Binding-site contacts:
Ligand atom O3 contacts residue GLN164 of chain 1.C at 3.5 Å (h-bond).
Ligand atom C3 contacts residue ASN116 of chain 1.C at 3.9 Å.
Ligand atom O2 contacts residue GLN164 of chain 1.C at 2.9 Å (h-bond).
Ligand atom O7 contacts residue TYR112 of chain 1.C at 3.6 Å.
Ligand atom C6 contacts residue TYR185 of chain 1.C at 3.9 Å (hydrophobic).
Ligand atom O4 contacts residue ALA161 of chain 1.C at 3.7 Å.
Ligand atom O3 contacts residue ASN116 of chain 1.C at 3.1 Å (h-bond).
Ligand atom C1 contacts residue CYS140 of chain 1.C at 3.9 Å (hydrophobic).
Ligand atom O4 contacts residue ASN116 of chain 1.C at 3.5 Å (h-bond).
Ligand atom C4 contacts residue ASP163 of chain 1.C at 3.7 Å.
Ligand atom C8 contacts residue ASP92 of chain 1.C at 3.6 Å.
Ligand atom C8 contacts residue ASN114 of chain 1.C at 3.8 Å.
Ligand atom O3 contacts residue ASN114 of chain 1.C at 2.9 Å (h-bond).
Ligand atom O5 contacts residue ASN116 of chain 1.C at 3.1 Å (h-bond).
Ligand atom C1 contacts residue ASN116 of chain 1.C at 3.7 Å.
Ligand atom C8 contacts residue SER68 of chain 1.C at 3.9 Å.
Ligand atom O3 contacts residue PHE187 of chain 1.C at 3.7 Å.
Ligand atom O3 contacts residue ASP163 of chain 1.C at 2.7 Å (salt-bridge).
Ligand atom N2 contacts residue ASN114 of chain 1.C at 3.6 Å (h-bond).
Ligand atom C8 contacts residue TYR112 of chain 1.C at 3.8 Å (hydrophobic).
Ligand atom C7 contacts residue ASN114 of chain 1.C at 3.7 Å.
Ligand atom C2 contacts residue GLN164 of chain 1.C at 3.8 Å.
Ligand atom C7 contacts residue ASP92 of chain 1.C at 3.7 Å.
Ligand atom O5 contacts residue THR117 of chain 1.C at 3.9 Å.
Ligand atom C6 contacts residue GLU93 of chain 1.C at 3.7 Å.
Ligand atom O4 contacts residue CYS140 of chain 1.C at 3.5 Å.
Ligand atom C2 contacts residue ASP92 of chain 1.C at 3.8 Å.
Ligand atom O4 contacts residue ASN116 of chain 1.C at 3.7 Å.
Ligand atom C3 contacts residue ASP163 of chain 1.C at 3.9 Å.
Ligand atom C8 contacts residue SER90 of chain 1.C at 3.9 Å.
Ligand atom N2 contacts residue ASP92 of chain 1.C at 2.8 Å (salt-bridge).
Ligand atom C2 contacts residue ASN116 of chain 1.C at 4.0 Å.
Ligand atom C3 contacts residue TRP215 of chain 1.C at 3.7 Å (hydrophobic).
Ligand atom O4 contacts residue ASP163 of chain 1.C at 2.8 Å (salt-bridge).
Ligand atom O2 contacts residue TRP215 of chain 1.C at 3.9 Å.
Ligand atom C5 contacts residue TRP215 of chain 1.C at 3.9 Å (hydrophobic).
Ligand atom C6 contacts residue TRP215 of chain 1.C at 3.6 Å (hydrophobic).
Ligand atom C1 contacts residue CYS141 of chain 1.C at 4.0 Å (hydrophobic).
Ligand atom O3 contacts residue TRP215 of chain 1.C at 3.9 Å.
Ligand atom C7 contacts residue TYR112 of chain 1.C at 3.8 Å (hydrophobic).

Sequence of chain 1.C:
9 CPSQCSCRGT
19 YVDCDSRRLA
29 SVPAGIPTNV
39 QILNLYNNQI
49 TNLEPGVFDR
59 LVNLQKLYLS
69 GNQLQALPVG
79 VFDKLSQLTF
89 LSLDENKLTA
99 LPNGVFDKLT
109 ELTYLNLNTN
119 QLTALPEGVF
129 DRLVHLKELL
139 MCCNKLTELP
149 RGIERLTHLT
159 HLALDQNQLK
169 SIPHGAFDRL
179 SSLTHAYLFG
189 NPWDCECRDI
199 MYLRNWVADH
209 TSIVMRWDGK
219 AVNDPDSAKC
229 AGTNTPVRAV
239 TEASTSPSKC

The protein below binds the small molecule below.
Small molecule (SMILES): CC(=O)N[C@@H]1[C@@H](O)[C@H](O[C@@H]2O[C@H](CO)[C@H](O)[C@H](O)[C@H]2O[C@@H]2O[C@@H](C)[C@@H](O)[C@@H](O)[C@@H]2O)[C@@H](CO)O[C@H]1O